This protein binds this small molecule.
Small molecule (SMILES): CC(=O)OC[C@]12CC[C@H]3[C@@H](C[C@H]4O[C@]45CCCC(=O)[C@]35C)[C@]1(O)CC[C@@]2(O)[C@@](C)(O)[C@@H]1CC(C)=C(C)C(=O)O1

Binding-site contacts:
Ligand atom C5 contacts residue PRO29 of chain 1.H at 3.8 Å (hydrophobic).
Ligand atom O2 contacts residue VAL93 of chain 1.H at 3.5 Å.
Ligand atom C20 contacts residue VAL93 of chain 1.H at 4.2 Å (hydrophobic).
Ligand atom O5 contacts residue LEU39 of chain 1.H at 3.8 Å.
Ligand atom O3 contacts residue LEU39 of chain 1.H at 3.5 Å.
Ligand atom C3 contacts residue VAL34 of chain 1.H at 4.4 Å (hydrophobic).
Ligand atom C24 contacts residue TRP28 of chain 1.H at 4.1 Å (hydrophobic).
Ligand atom C24 contacts residue LEU39 of chain 1.H at 4.1 Å (hydrophobic).
Ligand atom O6 contacts residue TRP28 of chain 1.H at 3.8 Å.
Ligand atom O8 contacts residue MET96 of chain 1.H at 3.7 Å.
Ligand atom O8 contacts residue TRP28 of chain 1.H at 4.4 Å.
Ligand atom C25 contacts residue LEU39 of chain 1.H at 4.1 Å (hydrophobic).
Ligand atom C1 contacts residue ASN87 of chain 1.H at 3.7 Å.
Ligand atom O4 contacts residue HIS91 of chain 1.H at 3.9 Å.
Ligand atom C contacts residue TYR86 of chain 1.H at 3.7 Å (hydrophobic).
Ligand atom C contacts residue LEU41 of chain 1.H at 4.3 Å (hydrophobic).
Ligand atom C contacts residue ASN87 of chain 1.H at 3.2 Å.
Ligand atom O contacts residue ASN87 of chain 1.H at 3.4 Å (h-bond).
Ligand atom C6 contacts residue VAL34 of chain 1.H at 4.0 Å (hydrophobic).
Ligand atom C28 contacts residue MET96 of chain 1.H at 4.3 Å (hydrophobic).
Ligand atom C3 contacts residue ASN87 of chain 1.H at 3.7 Å.
Ligand atom C4 contacts residue VAL34 of chain 1.H at 3.6 Å (hydrophobic).
Ligand atom C2 contacts residue ASN87 of chain 1.H at 4.2 Å.
Ligand atom C18 contacts residue TRP28 of chain 1.H at 4.3 Å (hydrophobic).
Ligand atom C7 contacts residue PRO29 of chain 1.H at 3.0 Å (hydrophobic).
Ligand atom C28 contacts residue GLU92 of chain 1.H at 4.3 Å.
Ligand atom O contacts residue VAL93 of chain 1.H at 4.2 Å.
Ligand atom C21 contacts residue VAL93 of chain 1.H at 4.1 Å (hydrophobic).
Ligand atom C4 contacts residue PRO29 of chain 1.H at 4.4 Å (hydrophobic).
Ligand atom C7 contacts residue VAL34 of chain 1.H at 4.0 Å (hydrophobic).
Ligand atom C6 contacts residue PRO29 of chain 1.H at 4.2 Å (hydrophobic).
Ligand atom C5 contacts residue PHE30 of chain 1.H at 4.3 Å (hydrophobic).
Ligand atom O1 contacts residue CYS83 of chain 1.H at 3.7 Å.
Ligand atom C3 contacts residue CYS83 of chain 1.H at 4.3 Å (hydrophobic).
Ligand atom C25 contacts residue TRP28 of chain 1.H at 3.5 Å (hydrophobic).
Ligand atom O1 contacts residue ASN87 of chain 1.H at 3.0 Å (h-bond).
Ligand atom O2 contacts residue ASN87 of chain 1.H at 2.9 Å (h-bond).
Ligand atom C5 contacts residue VAL34 of chain 1.H at 3.1 Å (hydrophobic).
Ligand atom C10 contacts residue LEU41 of chain 1.H at 4.3 Å (hydrophobic).
Ligand atom O3 contacts residue LEU41 of chain 1.H at 4.3 Å.

Sequence of chain 1.H:
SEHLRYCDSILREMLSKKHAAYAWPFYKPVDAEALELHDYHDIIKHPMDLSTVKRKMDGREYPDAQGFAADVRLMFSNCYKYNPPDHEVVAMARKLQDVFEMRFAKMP